A protein and the small-molecule ligand that binds it are described below.
Small molecule (SMILES): CC(=O)N[C@@H]1[C@@H](O)[C@H](O)[C@@H](CO)O[C@H]1O

Sequence of chain 1.A:
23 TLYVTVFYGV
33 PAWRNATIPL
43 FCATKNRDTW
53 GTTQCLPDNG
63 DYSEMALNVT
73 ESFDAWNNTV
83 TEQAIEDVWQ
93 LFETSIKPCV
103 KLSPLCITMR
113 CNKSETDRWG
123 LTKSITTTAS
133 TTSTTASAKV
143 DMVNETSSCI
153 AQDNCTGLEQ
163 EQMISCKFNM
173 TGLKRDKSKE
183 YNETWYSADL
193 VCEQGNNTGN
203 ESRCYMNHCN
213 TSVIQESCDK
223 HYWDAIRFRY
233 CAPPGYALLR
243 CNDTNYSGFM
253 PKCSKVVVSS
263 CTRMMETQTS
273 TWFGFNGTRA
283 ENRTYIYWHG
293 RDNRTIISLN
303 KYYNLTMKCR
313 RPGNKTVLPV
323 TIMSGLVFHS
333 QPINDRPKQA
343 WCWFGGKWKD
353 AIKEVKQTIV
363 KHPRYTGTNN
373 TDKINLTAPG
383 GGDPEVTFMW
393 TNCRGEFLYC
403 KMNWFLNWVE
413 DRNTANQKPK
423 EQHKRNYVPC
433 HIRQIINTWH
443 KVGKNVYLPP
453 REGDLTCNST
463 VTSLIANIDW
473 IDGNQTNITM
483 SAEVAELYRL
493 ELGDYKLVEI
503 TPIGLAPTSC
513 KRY

Binding-site contacts:
Ligand atom C4 contacts residue ASN371 of chain 1.A at 4.4 Å.
Ligand atom C1 contacts residue ASN371 of chain 1.A at 1.5 Å.
Ligand atom O7 contacts residue ASN371 of chain 1.A at 3.8 Å.
Ligand atom C5 contacts residue ASN371 of chain 1.A at 3.8 Å.
Ligand atom C7 contacts residue ASN371 of chain 1.A at 3.6 Å.
Ligand atom O5 contacts residue ASN371 of chain 1.A at 2.5 Å (h-bond).
Ligand atom N2 contacts residue ASN371 of chain 1.A at 2.9 Å (h-bond).
Ligand atom C3 contacts residue ASN371 of chain 1.A at 3.9 Å.
Ligand atom C2 contacts residue ASN371 of chain 1.A at 2.5 Å.